Binding-site contacts:
Ligand atom C4 contacts residue ASN142 of chain 1.A at 4.2 Å.
Ligand atom O contacts residue ASN142 of chain 1.A at 3.9 Å.
Ligand atom C8 contacts residue GLY143 of chain 1.A at 4.2 Å.
Ligand atom N contacts residue LEU27 of chain 1.A at 4.3 Å.
Ligand atom C8 contacts residue ASN142 of chain 1.A at 3.9 Å.
Ligand atom C2 contacts residue HIS41 of chain 1.A at 3.8 Å.
Ligand atom C contacts residue CYS145 of chain 1.A at 1.8 Å (hydrophobic).
Ligand atom N contacts residue CYS145 of chain 1.A at 3.3 Å (h-bond).
Ligand atom O contacts residue SER144 of chain 1.A at 3.3 Å (h-bond).
Ligand atom N contacts residue HIS41 of chain 1.A at 3.1 Å (h-bond).
Ligand atom C2 contacts residue THR25 of chain 1.A at 4.0 Å.
Ligand atom C1 contacts residue GLY143 of chain 1.A at 3.7 Å.
Ligand atom C9 contacts residue THR26 of chain 1.A at 4.0 Å.
Ligand atom C7 contacts residue ASN142 of chain 1.A at 3.8 Å.
Ligand atom C2 contacts residue THR26 of chain 1.A at 4.4 Å.
Ligand atom C1 contacts residue SER144 of chain 1.A at 4.2 Å.
Ligand atom C5 contacts residue ASN142 of chain 1.A at 3.5 Å.
Ligand atom O contacts residue GLY143 of chain 1.A at 2.7 Å (h-bond).
Ligand atom C3 contacts residue GLY143 of chain 1.A at 4.3 Å.
Ligand atom O contacts residue LEU27 of chain 1.A at 4.1 Å.
Ligand atom C contacts residue SER144 of chain 1.A at 4.4 Å.
Ligand atom O1 contacts residue ASN142 of chain 1.A at 3.2 Å (h-bond).
Ligand atom O2 contacts residue ASN142 of chain 1.A at 4.1 Å.
Ligand atom C6 contacts residue ASN142 of chain 1.A at 3.5 Å.
Ligand atom C contacts residue GLY143 of chain 1.A at 4.3 Å.
Ligand atom C2 contacts residue LEU27 of chain 1.A at 4.3 Å (hydrophobic).
Ligand atom C contacts residue HIS41 of chain 1.A at 4.4 Å.
Ligand atom C contacts residue HIS164 of chain 1.A at 4.2 Å.
Ligand atom C9 contacts residue GLY143 of chain 1.A at 4.0 Å.
Ligand atom C1 contacts residue CYS145 of chain 1.A at 2.8 Å (hydrophobic).
Ligand atom O contacts residue CYS145 of chain 1.A at 3.2 Å (h-bond).
Ligand atom C1 contacts residue HIS41 of chain 1.A at 4.0 Å.

A protein and the small-molecule ligand that binds it are described below.
Small molecule (SMILES): CC(=O)NCc1ccc2c(c1)OCO2

Sequence of chain 1.A:
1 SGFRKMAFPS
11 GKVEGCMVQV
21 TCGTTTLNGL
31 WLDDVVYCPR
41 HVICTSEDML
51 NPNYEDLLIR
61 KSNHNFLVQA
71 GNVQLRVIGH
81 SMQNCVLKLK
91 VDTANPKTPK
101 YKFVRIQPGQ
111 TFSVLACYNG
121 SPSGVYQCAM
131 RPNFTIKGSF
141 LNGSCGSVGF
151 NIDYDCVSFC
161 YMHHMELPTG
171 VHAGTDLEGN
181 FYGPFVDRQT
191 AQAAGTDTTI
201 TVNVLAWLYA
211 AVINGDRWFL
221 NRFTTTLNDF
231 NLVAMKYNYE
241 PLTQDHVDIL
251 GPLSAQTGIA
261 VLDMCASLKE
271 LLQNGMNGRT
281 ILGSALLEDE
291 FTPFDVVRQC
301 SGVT